The protein below binds the small molecule below.
Small molecule (SMILES): CC(=O)N[C@H]1[C@H](O[C@H]2[C@H](O)[C@@H](NC(C)=O)CO[C@@H]2CO)O[C@H](CO)[C@@H](O)[C@@H]1O

Sequence of chain 1.E:
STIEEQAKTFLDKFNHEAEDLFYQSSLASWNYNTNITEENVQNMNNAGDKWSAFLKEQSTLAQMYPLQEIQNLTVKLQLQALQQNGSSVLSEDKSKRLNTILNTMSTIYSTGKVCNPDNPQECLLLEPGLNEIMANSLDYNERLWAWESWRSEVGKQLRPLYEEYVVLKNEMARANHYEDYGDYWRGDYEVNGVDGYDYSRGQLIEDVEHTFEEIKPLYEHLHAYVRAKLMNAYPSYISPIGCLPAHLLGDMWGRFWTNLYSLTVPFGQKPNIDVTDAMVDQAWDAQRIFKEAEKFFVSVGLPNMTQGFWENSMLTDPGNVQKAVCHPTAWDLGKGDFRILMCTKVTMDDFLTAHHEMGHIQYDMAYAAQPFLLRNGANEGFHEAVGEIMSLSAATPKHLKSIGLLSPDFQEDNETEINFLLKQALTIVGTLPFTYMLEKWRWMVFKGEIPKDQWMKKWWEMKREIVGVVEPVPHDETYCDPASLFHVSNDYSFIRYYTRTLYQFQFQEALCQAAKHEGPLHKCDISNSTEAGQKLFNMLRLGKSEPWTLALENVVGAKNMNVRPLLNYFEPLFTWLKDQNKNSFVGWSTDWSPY

Binding-site contacts:
Ligand atom O7 contacts residue HIS178 of chain 1.E at 4.2 Å.
Ligand atom C3 contacts residue ASN86 of chain 1.E at 3.8 Å.
Ligand atom C5 contacts residue ASN86 of chain 1.E at 3.7 Å.
Ligand atom C8 contacts residue ASN86 of chain 1.E at 4.4 Å.
Ligand atom N2 contacts residue GLN64 of chain 1.E at 4.0 Å.
Ligand atom C7 contacts residue ASN86 of chain 1.E at 3.3 Å.
Ligand atom C8 contacts residue GLN84 of chain 1.E at 4.0 Å.
Ligand atom C5 contacts residue GLN64 of chain 1.E at 3.5 Å.
Ligand atom C3 contacts residue GLN64 of chain 1.E at 3.9 Å.
Ligand atom O7 contacts residue ALA176 of chain 1.E at 4.4 Å.
Ligand atom C7 contacts residue ASN177 of chain 1.E at 4.4 Å.
Ligand atom C2 contacts residue ASN86 of chain 1.E at 2.5 Å.
Ligand atom O7 contacts residue ASN177 of chain 1.E at 3.5 Å (h-bond).
Ligand atom O5 contacts residue GLN64 of chain 1.E at 3.7 Å.
Ligand atom C1 contacts residue ASN86 of chain 1.E at 1.4 Å.
Ligand atom O5 contacts residue ASN86 of chain 1.E at 2.4 Å (h-bond).
Ligand atom C4 contacts residue GLN64 of chain 1.E at 4.3 Å.
Ligand atom N2 contacts residue GLN84 of chain 1.E at 4.4 Å.
Ligand atom O7 contacts residue ASN86 of chain 1.E at 3.2 Å (h-bond).
Ligand atom C2 contacts residue GLN64 of chain 1.E at 4.1 Å.
Ligand atom C1 contacts residue GLN64 of chain 1.E at 3.3 Å.
Ligand atom N2 contacts residue ASN86 of chain 1.E at 2.9 Å (h-bond).
Ligand atom C4 contacts residue ASN86 of chain 1.E at 4.2 Å.